Sequence of chain 1.D:
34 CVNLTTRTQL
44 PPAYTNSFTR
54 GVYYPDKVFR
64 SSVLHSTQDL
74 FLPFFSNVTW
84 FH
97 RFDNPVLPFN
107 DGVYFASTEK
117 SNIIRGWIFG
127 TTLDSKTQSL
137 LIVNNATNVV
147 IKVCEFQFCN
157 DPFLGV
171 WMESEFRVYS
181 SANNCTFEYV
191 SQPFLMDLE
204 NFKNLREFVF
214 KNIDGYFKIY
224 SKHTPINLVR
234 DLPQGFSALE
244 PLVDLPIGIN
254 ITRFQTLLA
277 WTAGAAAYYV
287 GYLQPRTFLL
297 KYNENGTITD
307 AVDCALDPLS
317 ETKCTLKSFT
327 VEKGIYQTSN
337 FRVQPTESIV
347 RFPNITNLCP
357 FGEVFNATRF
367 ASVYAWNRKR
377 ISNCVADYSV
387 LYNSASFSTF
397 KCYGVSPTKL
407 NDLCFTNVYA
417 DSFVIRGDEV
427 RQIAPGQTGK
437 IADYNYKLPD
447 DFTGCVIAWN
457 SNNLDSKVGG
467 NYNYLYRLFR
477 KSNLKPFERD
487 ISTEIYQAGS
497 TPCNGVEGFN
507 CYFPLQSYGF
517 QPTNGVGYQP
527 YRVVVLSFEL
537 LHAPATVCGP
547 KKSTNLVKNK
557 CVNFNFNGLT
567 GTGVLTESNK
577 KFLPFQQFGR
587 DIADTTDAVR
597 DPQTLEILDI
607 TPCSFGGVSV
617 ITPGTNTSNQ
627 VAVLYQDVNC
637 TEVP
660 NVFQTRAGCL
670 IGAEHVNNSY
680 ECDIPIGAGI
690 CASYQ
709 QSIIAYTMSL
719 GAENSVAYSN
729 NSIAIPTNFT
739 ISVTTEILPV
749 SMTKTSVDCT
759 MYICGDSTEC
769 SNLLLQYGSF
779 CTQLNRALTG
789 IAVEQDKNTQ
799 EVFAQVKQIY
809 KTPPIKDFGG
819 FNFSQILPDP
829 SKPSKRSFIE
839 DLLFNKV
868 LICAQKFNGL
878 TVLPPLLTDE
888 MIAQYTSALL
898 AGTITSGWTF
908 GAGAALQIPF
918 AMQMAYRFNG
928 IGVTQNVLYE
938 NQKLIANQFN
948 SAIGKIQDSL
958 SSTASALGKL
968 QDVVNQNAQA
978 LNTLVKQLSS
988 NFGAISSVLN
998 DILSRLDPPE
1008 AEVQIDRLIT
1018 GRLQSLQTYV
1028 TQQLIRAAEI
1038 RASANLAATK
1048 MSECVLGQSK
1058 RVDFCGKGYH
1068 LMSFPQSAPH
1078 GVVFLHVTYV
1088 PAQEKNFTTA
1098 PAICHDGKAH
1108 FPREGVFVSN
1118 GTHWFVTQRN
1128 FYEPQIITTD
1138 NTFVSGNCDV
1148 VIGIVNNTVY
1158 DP

Binding-site contacts:
Ligand atom O6 contacts residue LYS148 of chain 1.D at 4.4 Å.
Ligand atom C4 contacts residue ASN141 of chain 1.D at 4.3 Å.
Ligand atom C6 contacts residue VAL146 of chain 1.D at 4.2 Å (hydrophobic).
Ligand atom C1 contacts residue ASN144 of chain 1.D at 3.3 Å.
Ligand atom C8 contacts residue VAL190 of chain 1.D at 3.9 Å (hydrophobic).
Ligand atom O7 contacts residue GLU173 of chain 1.D at 3.4 Å (salt-bridge).
Ligand atom O7 contacts residue ASN141 of chain 1.D at 3.6 Å.
Ligand atom N2 contacts residue ASN141 of chain 1.D at 2.9 Å (h-bond).
Ligand atom C5 contacts residue ASN141 of chain 1.D at 3.8 Å.
Ligand atom C8 contacts residue GLU173 of chain 1.D at 3.5 Å.
Ligand atom C6 contacts residue VAL190 of chain 1.D at 4.1 Å (hydrophobic).
Ligand atom C8 contacts residue ALA142 of chain 1.D at 4.1 Å (hydrophobic).
Ligand atom C5 contacts residue ASN144 of chain 1.D at 3.3 Å.
Ligand atom C1 contacts residue ASN141 of chain 1.D at 1.5 Å.
Ligand atom C8 contacts residue ASN141 of chain 1.D at 4.1 Å.
Ligand atom C2 contacts residue ASN141 of chain 1.D at 2.5 Å.
Ligand atom C8 contacts residue THR143 of chain 1.D at 4.5 Å.
Ligand atom N2 contacts residue THR143 of chain 1.D at 4.2 Å.
Ligand atom O5 contacts residue ASN144 of chain 1.D at 3.2 Å (h-bond).
Ligand atom O5 contacts residue ASN141 of chain 1.D at 2.5 Å (h-bond).
Ligand atom C3 contacts residue ASN141 of chain 1.D at 3.9 Å.
Ligand atom O6 contacts residue VAL146 of chain 1.D at 4.3 Å.
Ligand atom O5 contacts residue VAL146 of chain 1.D at 4.2 Å.
Ligand atom C7 contacts residue GLU173 of chain 1.D at 3.7 Å.
Ligand atom C7 contacts residue ASN141 of chain 1.D at 3.4 Å.
Ligand atom C6 contacts residue ASN144 of chain 1.D at 4.0 Å.

This protein binds this small molecule.
Small molecule (SMILES): CC(=O)N[C@H]1[C@H](O[C@H]2[C@H](O)[C@@H](NC(C)=O)CO[C@@H]2CO)O[C@H](CO)[C@@H](O)[C@@H]1O